Binding-site contacts:
Ligand atom C36 contacts residue TYR220 of chain 1.A at 3.3 Å (hydrophobic).
Ligand atom C13 contacts residue PHE158 of chain 1.A at 3.6 Å (hydrophobic).
Ligand atom C14 contacts residue SO41 of chain 1.C at 3.6 Å.
Ligand atom C8' contacts residue HIS219 of chain 1.A at 3.6 Å.
Ligand atom O4' contacts residue TYR220 of chain 1.A at 3.6 Å.
Ligand atom C13 contacts residue 1PE1 of chain 1.D at 3.4 Å.
Ligand atom C2 contacts residue GLY128 of chain 1.A at 3.4 Å.
Ligand atom O6 contacts residue MET103 of chain 1.A at 3.2 Å.
Ligand atom O11 contacts residue TYR220 of chain 1.A at 3.0 Å (h-bond).
Ligand atom C11 contacts residue SER102 of chain 1.A at 3.1 Å.
Ligand atom C4 contacts residue THR106 of chain 1.A at 3.7 Å.
Ligand atom O5 contacts residue PHE134 of chain 1.A at 3.6 Å.
Ligand atom C17 contacts residue PHE134 of chain 1.A at 3.3 Å (hydrophobic).
Ligand atom C18 contacts residue PHE134 of chain 1.A at 3.5 Å (hydrophobic).
Ligand atom C7' contacts residue ASP135 of chain 1.A at 3.1 Å.
Ligand atom C13 contacts residue SO41 of chain 1.C at 3.7 Å.
Ligand atom C1 contacts residue GLY128 of chain 1.A at 3.5 Å.
Ligand atom O9 contacts residue PHE158 of chain 1.A at 3.4 Å.
Ligand atom C8' contacts residue LEU222 of chain 1.A at 3.4 Å (hydrophobic).
Ligand atom C4' contacts residue ASP135 of chain 1.A at 3.3 Å.
Ligand atom C3' contacts residue ASP135 of chain 1.A at 3.4 Å.
Ligand atom C16 contacts residue PHE134 of chain 1.A at 3.5 Å (hydrophobic).
Ligand atom O5 contacts residue LEU224 of chain 1.A at 3.6 Å.
Ligand atom N3' contacts residue ASP135 of chain 1.A at 3.1 Å (salt-bridge).
Ligand atom O3 contacts residue ILE250 of chain 1.A at 3.5 Å.
Ligand atom C6 contacts residue MET103 of chain 1.A at 3.6 Å (hydrophobic).
Ligand atom O4 contacts residue PHE134 of chain 1.A at 3.5 Å.
Ligand atom O12 contacts residue ASP135 of chain 1.A at 3.5 Å.
Ligand atom C8' contacts residue ASP135 of chain 1.A at 3.4 Å.
Ligand atom C6 contacts residue PHE134 of chain 1.A at 3.6 Å (hydrophobic).
Ligand atom C10 contacts residue 1PE1 of chain 1.D at 3.6 Å.
Ligand atom C5 contacts residue PHE134 of chain 1.A at 3.2 Å (hydrophobic).
Ligand atom C19 contacts residue SER102 of chain 1.A at 3.2 Å.
Ligand atom O4 contacts residue LEU224 of chain 1.A at 3.4 Å.
Ligand atom C4 contacts residue PHE134 of chain 1.A at 3.4 Å (hydrophobic).
Ligand atom O5' contacts residue TYR220 of chain 1.A at 3.4 Å.
Ligand atom O4 contacts residue THR106 of chain 1.A at 3.5 Å (h-bond).
Ligand atom C32 contacts residue ASP135 of chain 1.A at 3.0 Å.
Ligand atom C10 contacts residue SER102 of chain 1.A at 3.3 Å.
Ligand atom O3 contacts residue LEU126 of chain 1.A at 3.5 Å (h-bond).

Sequence of chain 1.A:
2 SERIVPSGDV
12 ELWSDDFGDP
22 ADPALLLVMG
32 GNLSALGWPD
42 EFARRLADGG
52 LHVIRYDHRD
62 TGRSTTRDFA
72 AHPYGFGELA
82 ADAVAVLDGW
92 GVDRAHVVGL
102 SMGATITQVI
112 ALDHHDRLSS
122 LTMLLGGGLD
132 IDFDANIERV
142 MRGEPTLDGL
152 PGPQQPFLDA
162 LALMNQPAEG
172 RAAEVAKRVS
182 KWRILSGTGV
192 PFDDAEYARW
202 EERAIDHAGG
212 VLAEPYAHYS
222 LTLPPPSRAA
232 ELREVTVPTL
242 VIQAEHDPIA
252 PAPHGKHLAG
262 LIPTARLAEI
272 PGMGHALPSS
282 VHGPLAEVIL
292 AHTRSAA

A small-molecule ligand and the protein it binds are described below.
Small molecule (SMILES): CC[C@]1(O)Cc2cc3c(c(O)c2[C@@H](O[C@H]2C[C@H](N(C)C)[C@H](OC4C[C@H](O)[C@@H](O[C@H]5CCC(=O)[C@@H](C)O5)[C@H](C)O4)[C@H](C)O2)C1)C(=O)c1c(O)cccc1C3=O